The small molecule below binds the protein below.
Small molecule (SMILES): CC(=O)N[C@@H]1[C@@H](O)[C@H](O)[C@@H](CO)O[C@H]1O

Binding-site contacts:
Ligand atom O5 contacts residue THR470 of chain 1.B at 3.4 Å.
Ligand atom C1 contacts residue THR470 of chain 1.B at 3.7 Å.
Ligand atom N2 contacts residue ASP465 of chain 1.B at 4.0 Å.
Ligand atom C8 contacts residue ASN468 of chain 1.B at 4.4 Å.
Ligand atom C6 contacts residue THR470 of chain 1.B at 3.3 Å.
Ligand atom O6 contacts residue THR470 of chain 1.B at 2.9 Å (h-bond).
Ligand atom O7 contacts residue ASN468 of chain 1.B at 3.9 Å.
Ligand atom C2 contacts residue ASN468 of chain 1.B at 2.5 Å.
Ligand atom C8 contacts residue VAL466 of chain 1.B at 3.5 Å (hydrophobic).
Ligand atom C5 contacts residue THR470 of chain 1.B at 3.7 Å.
Ligand atom C2 contacts residue ASP465 of chain 1.B at 3.5 Å.
Ligand atom C7 contacts residue ASN468 of chain 1.B at 3.6 Å.
Ligand atom O5 contacts residue ASP465 of chain 1.B at 4.3 Å.
Ligand atom C3 contacts residue ASN468 of chain 1.B at 3.8 Å.
Ligand atom C1 contacts residue ASP465 of chain 1.B at 4.0 Å.
Ligand atom O5 contacts residue ASN468 of chain 1.B at 2.4 Å (h-bond).
Ligand atom C7 contacts residue VAL466 of chain 1.B at 4.5 Å (hydrophobic).
Ligand atom C5 contacts residue ASN468 of chain 1.B at 3.7 Å.
Ligand atom C1 contacts residue ASN468 of chain 1.B at 1.4 Å.
Ligand atom C6 contacts residue GLU472 of chain 1.B at 4.1 Å.
Ligand atom C4 contacts residue ASN468 of chain 1.B at 4.2 Å.
Ligand atom N2 contacts residue ASN468 of chain 1.B at 2.9 Å (h-bond).
Ligand atom O7 contacts residue ASP465 of chain 1.B at 2.7 Å (salt-bridge).
Ligand atom C7 contacts residue ASP465 of chain 1.B at 3.6 Å.

Sequence of chain 1.B:
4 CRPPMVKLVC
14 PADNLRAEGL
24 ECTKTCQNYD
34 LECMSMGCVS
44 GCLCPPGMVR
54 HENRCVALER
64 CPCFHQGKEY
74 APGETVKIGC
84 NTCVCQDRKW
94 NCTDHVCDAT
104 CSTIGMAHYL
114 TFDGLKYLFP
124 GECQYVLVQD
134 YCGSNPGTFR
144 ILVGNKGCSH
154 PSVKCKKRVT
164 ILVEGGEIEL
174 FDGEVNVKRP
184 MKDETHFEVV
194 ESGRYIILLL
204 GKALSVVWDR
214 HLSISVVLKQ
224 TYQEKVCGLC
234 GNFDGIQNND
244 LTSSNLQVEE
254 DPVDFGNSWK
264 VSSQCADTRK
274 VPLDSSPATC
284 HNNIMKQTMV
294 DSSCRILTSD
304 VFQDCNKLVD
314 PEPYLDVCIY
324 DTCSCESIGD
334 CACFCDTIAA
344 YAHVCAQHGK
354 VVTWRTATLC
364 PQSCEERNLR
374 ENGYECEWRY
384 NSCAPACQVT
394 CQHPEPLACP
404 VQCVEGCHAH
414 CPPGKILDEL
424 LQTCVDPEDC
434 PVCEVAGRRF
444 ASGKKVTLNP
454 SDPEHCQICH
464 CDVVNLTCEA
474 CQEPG